This small molecule binds to this protein.
Small molecule (SMILES): O=C1c2ccccc2C2=C(c3nc4ccncc4[nH]3)CCCN12

Binding-site contacts:
Ligand atom N4 contacts residue LEU93 of chain 1.A at 3.9 Å.
Ligand atom C22 contacts residue PHE156 of chain 1.A at 3.5 Å (hydrophobic).
Ligand atom C2 contacts residue LEU93 of chain 1.A at 3.9 Å (hydrophobic).
Ligand atom C21 contacts residue ALA97 of chain 1.A at 3.6 Å (hydrophobic).
Ligand atom C14 contacts residue YJW1 of chain 1.B at 3.9 Å.
Ligand atom O16 contacts residue YJW1 of chain 1.B at 3.2 Å.
Ligand atom C6 contacts residue TRP148 of chain 1.A at 3.6 Å (hydrophobic).
Ligand atom C20 contacts residue LEU89 of chain 1.A at 3.3 Å (hydrophobic).
Ligand atom C21 contacts residue PHE8 of chain 1.A at 3.6 Å (hydrophobic).
Ligand atom C5 contacts residue TYR125 of chain 1.A at 3.6 Å (hydrophobic).
Ligand atom C20 contacts residue ILE90 of chain 1.A at 3.5 Å (hydrophobic).
Ligand atom C1 contacts residue LEU93 of chain 1.A at 3.7 Å (hydrophobic).
Ligand atom C13 contacts residue TRP148 of chain 1.A at 3.8 Å (hydrophobic).
Ligand atom C8 contacts residue LEU93 of chain 1.A at 3.4 Å (hydrophobic).
Ligand atom N11 contacts residue LEU93 of chain 1.A at 3.8 Å.
Ligand atom C9 contacts residue PHE124 of chain 1.A at 3.5 Å (hydrophobic).
Ligand atom C19 contacts residue GLY121 of chain 1.A at 3.2 Å.
Ligand atom N4 contacts residue PHE124 of chain 1.A at 3.8 Å.
Ligand atom C22 contacts residue ILE90 of chain 1.A at 3.9 Å (hydrophobic).
Ligand atom C14 contacts residue GLY121 of chain 1.A at 3.6 Å.
Ligand atom N12 contacts residue TYR125 of chain 1.A at 2.6 Å (h-bond).
Ligand atom C5 contacts residue LEU93 of chain 1.A at 3.8 Å (hydrophobic).
Ligand atom C22 contacts residue GLY94 of chain 1.A at 3.4 Å.
Ligand atom O16 contacts residue PHE124 of chain 1.A at 3.3 Å.
Ligand atom O16 contacts residue ASN37 of chain 1.A at 3.1 Å (h-bond).
Ligand atom C21 contacts residue TYR125 of chain 1.A at 3.6 Å (hydrophobic).
Ligand atom C15 contacts residue ALA97 of chain 1.A at 3.7 Å (hydrophobic).
Ligand atom C15 contacts residue LEU93 of chain 1.A at 3.5 Å (hydrophobic).
Ligand atom N11 contacts residue TRP148 of chain 1.A at 3.6 Å (h-bond).
Ligand atom C7 contacts residue PHE124 of chain 1.A at 3.9 Å (hydrophobic).
Ligand atom N23 contacts residue GLY94 of chain 1.A at 3.6 Å.
Ligand atom C18 contacts residue TYR125 of chain 1.A at 3.2 Å (hydrophobic).
Ligand atom C17 contacts residue LEU89 of chain 1.A at 3.3 Å (hydrophobic).
Ligand atom N23 contacts residue PHE8 of chain 1.A at 3.7 Å.
Ligand atom C20 contacts residue GLY94 of chain 1.A at 3.6 Å.
Ligand atom C6 contacts residue LEU89 of chain 1.A at 3.8 Å (hydrophobic).
Ligand atom C3 contacts residue LEU93 of chain 1.A at 3.8 Å (hydrophobic).
Ligand atom C17 contacts residue GLY94 of chain 1.A at 3.9 Å.
Ligand atom N11 contacts residue LEU89 of chain 1.A at 2.7 Å (h-bond).
Ligand atom C20 contacts residue PHE156 of chain 1.A at 3.5 Å (hydrophobic).

Sequence of chain 1.A:
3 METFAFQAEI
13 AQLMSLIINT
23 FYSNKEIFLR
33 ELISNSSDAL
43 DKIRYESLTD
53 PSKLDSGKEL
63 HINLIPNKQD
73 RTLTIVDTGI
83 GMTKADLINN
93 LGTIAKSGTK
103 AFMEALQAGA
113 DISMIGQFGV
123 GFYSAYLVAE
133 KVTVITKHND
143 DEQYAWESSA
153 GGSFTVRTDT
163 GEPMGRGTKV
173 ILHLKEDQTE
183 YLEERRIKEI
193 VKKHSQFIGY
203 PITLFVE